Sequence of chain 1.A:
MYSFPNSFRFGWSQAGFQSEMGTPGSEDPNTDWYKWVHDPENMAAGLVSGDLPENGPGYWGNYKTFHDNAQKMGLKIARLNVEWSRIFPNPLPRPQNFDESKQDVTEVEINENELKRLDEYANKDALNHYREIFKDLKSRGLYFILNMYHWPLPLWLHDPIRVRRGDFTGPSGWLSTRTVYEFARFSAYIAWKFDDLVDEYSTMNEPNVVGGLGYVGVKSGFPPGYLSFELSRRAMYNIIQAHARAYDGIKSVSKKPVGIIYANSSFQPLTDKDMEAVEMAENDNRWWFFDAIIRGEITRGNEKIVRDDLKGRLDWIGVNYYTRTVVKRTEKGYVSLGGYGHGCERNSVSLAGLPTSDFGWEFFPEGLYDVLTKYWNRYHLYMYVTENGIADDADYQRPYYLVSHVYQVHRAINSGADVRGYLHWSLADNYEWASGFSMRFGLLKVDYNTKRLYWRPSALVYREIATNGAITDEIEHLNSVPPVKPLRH

Binding-site contacts:
Ligand atom O4 contacts residue TRP433 of chain 1.A at 3.1 Å (h-bond).
Ligand atom C2 contacts residue GLU387 of chain 1.A at 2.4 Å.
Ligand atom O3 contacts residue TRP433 of chain 1.A at 3.0 Å (h-bond).
Ligand atom C1 contacts residue GLU387 of chain 1.A at 1.4 Å.
Ligand atom C3 contacts residue GLN18 of chain 1.A at 3.5 Å.
Ligand atom C5 contacts residue TRP425 of chain 1.A at 3.5 Å (hydrophobic).
Ligand atom C3 contacts residue GLU387 of chain 1.A at 2.9 Å.
Ligand atom C5 contacts residue TYR322 of chain 1.A at 3.0 Å (hydrophobic).
Ligand atom F2 contacts residue TRP151 of chain 1.A at 3.9 Å.
Ligand atom C4 contacts residue GLN18 of chain 1.A at 3.8 Å.
Ligand atom C3 contacts residue TRP425 of chain 1.A at 3.7 Å (hydrophobic).
Ligand atom O6 contacts residue TYR322 of chain 1.A at 3.9 Å.
Ligand atom O3 contacts residue HIS150 of chain 1.A at 2.7 Å (h-bond).
Ligand atom O6 contacts residue GLU432 of chain 1.A at 2.9 Å (salt-bridge).
Ligand atom C4 contacts residue TRP425 of chain 1.A at 3.6 Å (hydrophobic).
Ligand atom C1 contacts residue GLU206 of chain 1.A at 3.4 Å.
Ligand atom O3 contacts residue GLN18 of chain 1.A at 2.6 Å (h-bond).
Ligand atom C1 contacts residue TYR322 of chain 1.A at 3.4 Å (hydrophobic).
Ligand atom C3 contacts residue HIS150 of chain 1.A at 3.6 Å.
Ligand atom O6 contacts residue TRP361 of chain 1.A at 3.4 Å.
Ligand atom F2 contacts residue HIS150 of chain 1.A at 3.2 Å.
Ligand atom C5 contacts residue GLU387 of chain 1.A at 2.8 Å.
Ligand atom F2 contacts residue GLU206 of chain 1.A at 3.3 Å.
Ligand atom C4 contacts residue GLU387 of chain 1.A at 3.4 Å.
Ligand atom C2 contacts residue GLU206 of chain 1.A at 3.5 Å.
Ligand atom C2 contacts residue HIS150 of chain 1.A at 4.0 Å.
Ligand atom O4 contacts residue GLU432 of chain 1.A at 2.8 Å (salt-bridge).
Ligand atom O3 contacts residue TRP425 of chain 1.A at 3.9 Å.
Ligand atom C6 contacts residue GLU432 of chain 1.A at 3.4 Å.
Ligand atom C6 contacts residue PHE441 of chain 1.A at 3.5 Å (hydrophobic).
Ligand atom C6 contacts residue TRP425 of chain 1.A at 3.5 Å (hydrophobic).
Ligand atom C3 contacts residue TRP433 of chain 1.A at 4.0 Å (hydrophobic).
Ligand atom F2 contacts residue ASN205 of chain 1.A at 2.9 Å.
Ligand atom O5 contacts residue GLU387 of chain 1.A at 2.3 Å (salt-bridge).
Ligand atom O5 contacts residue TYR322 of chain 1.A at 2.9 Å (h-bond).
Ligand atom C4 contacts residue GLU432 of chain 1.A at 3.5 Å.
Ligand atom F2 contacts residue GLU387 of chain 1.A at 2.8 Å.
Ligand atom O6 contacts residue PHE441 of chain 1.A at 3.5 Å.
Ligand atom C6 contacts residue TYR322 of chain 1.A at 3.2 Å (hydrophobic).
Ligand atom C4 contacts residue TRP433 of chain 1.A at 3.8 Å (hydrophobic).

This small molecule binds to this protein.
Small molecule (SMILES): OC[C@H]1O[C@H](O)[C@H](F)[C@@H](O)[C@H]1O